Sequence of chain 1.B:
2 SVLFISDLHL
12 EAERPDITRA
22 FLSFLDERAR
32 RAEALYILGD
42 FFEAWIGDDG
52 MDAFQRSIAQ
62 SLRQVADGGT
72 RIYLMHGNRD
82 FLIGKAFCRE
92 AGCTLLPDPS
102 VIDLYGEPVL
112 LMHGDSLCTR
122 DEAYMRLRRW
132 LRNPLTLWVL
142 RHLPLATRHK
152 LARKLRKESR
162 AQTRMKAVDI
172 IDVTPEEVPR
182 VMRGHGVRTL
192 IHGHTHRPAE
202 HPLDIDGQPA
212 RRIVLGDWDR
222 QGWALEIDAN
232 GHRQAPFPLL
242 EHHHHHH

This protein binds this small molecule.
Small molecule (SMILES): CCCCCCCCCCC[C@@H](O)CC(=O)N[C@H]1[C@@H](OP(=O)(O)O)O[C@H](CO)[C@@H](O)[C@@H]1OC(=O)C[C@H](O)CCCCCCCCCCC

Binding-site contacts:
Ligand atom O43 contacts residue LYS167 of chain 1.B at 2.9 Å (salt-bridge).
Ligand atom C27 contacts residue LEU156 of chain 1.B at 3.5 Å (hydrophobic).
Ligand atom C21 contacts residue ARG80 of chain 1.B at 3.3 Å.
Ligand atom O4 contacts residue ASP122 of chain 1.B at 3.2 Å (salt-bridge).
Ligand atom P45 contacts residue ARG157 of chain 1.B at 3.5 Å.
Ligand atom O42 contacts residue SER160 of chain 1.B at 3.4 Å (h-bond).
Ligand atom O42 contacts residue THR164 of chain 1.B at 3.1 Å (h-bond).
Ligand atom P45 contacts residue SER160 of chain 1.B at 3.3 Å.
Ligand atom C18 contacts residue ARG157 of chain 1.B at 3.5 Å.
Ligand atom C20 contacts residue ARG80 of chain 1.B at 3.7 Å.
Ligand atom O44 contacts residue ARG80 of chain 1.B at 3.5 Å (salt-bridge).
Ligand atom O3 contacts residue TYR125 of chain 1.B at 3.4 Å.
Ligand atom C26 contacts residue LEU141 of chain 1.B at 3.6 Å (hydrophobic).
Ligand atom O4 contacts residue LYS167 of chain 1.B at 2.9 Å (salt-bridge).
Ligand atom O7 contacts residue ASN79 of chain 1.B at 3.1 Å (h-bond).
Ligand atom O7 contacts residue TYR125 of chain 1.B at 3.3 Å.
Ligand atom O46 contacts residue ASN79 of chain 1.B at 3.0 Å (h-bond).
Ligand atom C25 contacts residue ARG149 of chain 1.B at 3.7 Å.
Ligand atom P45 contacts residue ARG80 of chain 1.B at 3.7 Å.
Ligand atom C21 contacts residue TRP46 of chain 1.B at 3.5 Å (hydrophobic).
Ligand atom C3 contacts residue SER160 of chain 1.B at 3.5 Å.
Ligand atom C2 contacts residue SER160 of chain 1.B at 3.6 Å.
Ligand atom O48 contacts residue ARG157 of chain 1.B at 2.8 Å (salt-bridge).
Ligand atom O1 contacts residue SER160 of chain 1.B at 3.1 Å (h-bond).
Ligand atom C7 contacts residue ASN79 of chain 1.B at 3.7 Å.
Ligand atom C36 contacts residue LEU156 of chain 1.B at 3.5 Å (hydrophobic).
Ligand atom C28 contacts residue LYS167 of chain 1.B at 3.6 Å.
Ligand atom O43 contacts residue ALA124 of chain 1.B at 3.5 Å.
Ligand atom O47 contacts residue ARG80 of chain 1.B at 3.0 Å (salt-bridge).
Ligand atom C3 contacts residue THR164 of chain 1.B at 3.5 Å.
Ligand atom C1 contacts residue ASN79 of chain 1.B at 3.6 Å.
Ligand atom O5 contacts residue HIS195 of chain 1.B at 3.5 Å.
Ligand atom O4 contacts residue THR164 of chain 1.B at 3.0 Å (h-bond).
Ligand atom N2 contacts residue SER160 of chain 1.B at 2.9 Å (h-bond).
Ligand atom O46 contacts residue ARG157 of chain 1.B at 3.4 Å (salt-bridge).
Ligand atom O46 contacts residue ARG80 of chain 1.B at 2.8 Å (salt-bridge).
Ligand atom C4 contacts residue THR164 of chain 1.B at 3.6 Å.
Ligand atom O44 contacts residue ARG157 of chain 1.B at 3.0 Å (salt-bridge).
Ligand atom O42 contacts residue LYS167 of chain 1.B at 3.6 Å (salt-bridge).
Ligand atom O48 contacts residue SER160 of chain 1.B at 2.5 Å (h-bond).